A small-molecule ligand and the protein it binds are described below.
Small molecule (SMILES): BrCc1cccc(CBr)c1

Binding-site contacts:
Ligand atom C3 contacts residue CYS1 of chain 1.B at 4.4 Å (hydrophobic).
Ligand atom C2 contacts residue CYS1 of chain 1.B at 3.2 Å (hydrophobic).
Ligand atom C1 contacts residue CYS1 of chain 1.B at 2.6 Å (hydrophobic).
Ligand atom C2 contacts residue CYS6 of chain 1.B at 3.8 Å (hydrophobic).
Ligand atom C1' contacts residue CYS1 of chain 1.B at 1.8 Å (hydrophobic).
Ligand atom C3 contacts residue CYS6 of chain 1.B at 2.9 Å (hydrophobic).
Ligand atom C4 contacts residue CYS6 of chain 1.B at 3.7 Å (hydrophobic).
Ligand atom C3' contacts residue CYS6 of chain 1.B at 1.8 Å (hydrophobic).
Ligand atom C6 contacts residue CYS1 of chain 1.B at 3.5 Å (hydrophobic).

Sequence of chain 1.B:
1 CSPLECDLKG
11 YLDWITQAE